This protein binds this small molecule.
Small molecule (SMILES): Nc1ncnc2c1ncn2[C@H]1C[C@H](O)[C@@H](COP(=O)(O)O)O1

Sequence of chain 1.S:
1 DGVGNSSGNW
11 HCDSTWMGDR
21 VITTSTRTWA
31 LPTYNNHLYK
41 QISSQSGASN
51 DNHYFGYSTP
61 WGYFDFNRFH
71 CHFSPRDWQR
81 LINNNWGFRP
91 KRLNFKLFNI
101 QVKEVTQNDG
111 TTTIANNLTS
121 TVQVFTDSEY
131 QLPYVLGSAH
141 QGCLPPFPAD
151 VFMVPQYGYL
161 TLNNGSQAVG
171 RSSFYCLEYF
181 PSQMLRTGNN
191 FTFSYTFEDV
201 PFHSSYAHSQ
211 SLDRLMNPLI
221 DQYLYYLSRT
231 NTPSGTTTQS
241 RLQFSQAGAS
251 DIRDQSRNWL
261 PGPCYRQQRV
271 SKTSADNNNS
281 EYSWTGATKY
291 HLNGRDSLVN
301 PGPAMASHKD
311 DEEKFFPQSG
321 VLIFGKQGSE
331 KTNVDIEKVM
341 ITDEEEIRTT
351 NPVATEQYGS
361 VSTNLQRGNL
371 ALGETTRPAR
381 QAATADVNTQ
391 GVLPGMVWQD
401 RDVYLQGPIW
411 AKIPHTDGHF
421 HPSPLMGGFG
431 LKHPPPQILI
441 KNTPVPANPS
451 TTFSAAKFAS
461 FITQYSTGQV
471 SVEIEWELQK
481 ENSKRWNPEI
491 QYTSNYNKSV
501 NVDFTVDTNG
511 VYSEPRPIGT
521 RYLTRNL

Binding-site contacts:
Ligand atom P contacts residue PHE420 of chain 1.S at 4.2 Å.
Ligand atom O4' contacts residue HIS421 of chain 1.S at 4.2 Å.
Ligand atom C6 contacts residue PRO422 of chain 1.S at 3.4 Å (hydrophobic).
Ligand atom O5' contacts residue PRO422 of chain 1.S at 3.8 Å.
Ligand atom N1 contacts residue GLY430 of chain 1.S at 2.9 Å (h-bond).
Ligand atom N6 contacts residue GLY430 of chain 1.S at 3.0 Å (h-bond).
Ligand atom N1 contacts residue PRO422 of chain 1.S at 3.6 Å.
Ligand atom C2 contacts residue PRO201 of chain 1.S at 4.2 Å (hydrophobic).
Ligand atom N7 contacts residue PRO201 of chain 1.S at 4.1 Å.
Ligand atom O1P contacts residue HIS419 of chain 1.S at 4.3 Å.
Ligand atom O5' contacts residue HIS421 of chain 1.S at 3.0 Å (h-bond).
Ligand atom N6 contacts residue SER423 of chain 1.S at 3.5 Å.
Ligand atom C6 contacts residue GLY430 of chain 1.S at 3.9 Å.
Ligand atom N3 contacts residue PRO201 of chain 1.S at 4.0 Å.
Ligand atom C3' contacts residue PRO422 of chain 1.S at 3.7 Å (hydrophobic).
Ligand atom C2 contacts residue GLY430 of chain 1.S at 3.6 Å.
Ligand atom C6 contacts residue SER423 of chain 1.S at 4.2 Å.
Ligand atom C5 contacts residue PRO201 of chain 1.S at 4.0 Å (hydrophobic).
Ligand atom C4 contacts residue PRO201 of chain 1.S at 3.9 Å (hydrophobic).
Ligand atom N6 contacts residue PRO424 of chain 1.S at 4.1 Å.
Ligand atom C6 contacts residue VAL200 of chain 1.S at 4.2 Å (hydrophobic).
Ligand atom N6 contacts residue PRO422 of chain 1.S at 3.2 Å (h-bond).
Ligand atom C8 contacts residue PRO201 of chain 1.S at 3.9 Å (hydrophobic).
Ligand atom N9 contacts residue PRO201 of chain 1.S at 3.8 Å.
Ligand atom N7 contacts residue HIS421 of chain 1.S at 4.0 Å.
Ligand atom C4 contacts residue PRO422 of chain 1.S at 4.2 Å (hydrophobic).
Ligand atom N1 contacts residue VAL200 of chain 1.S at 3.9 Å.
Ligand atom C6 contacts residue PRO201 of chain 1.S at 4.3 Å (hydrophobic).
Ligand atom N6 contacts residue PHE429 of chain 1.S at 4.1 Å.
Ligand atom C5' contacts residue HIS421 of chain 1.S at 3.7 Å.
Ligand atom C1' contacts residue PRO201 of chain 1.S at 4.3 Å (hydrophobic).
Ligand atom O1P contacts residue HIS421 of chain 1.S at 4.1 Å.
Ligand atom N7 contacts residue SER423 of chain 1.S at 4.0 Å.
Ligand atom O5' contacts residue PHE420 of chain 1.S at 4.2 Å.
Ligand atom P contacts residue HIS421 of chain 1.S at 3.6 Å.
Ligand atom C2 contacts residue VAL200 of chain 1.S at 4.4 Å (hydrophobic).
Ligand atom N9 contacts residue PRO422 of chain 1.S at 4.3 Å.
Ligand atom C8 contacts residue HIS421 of chain 1.S at 3.8 Å.
Ligand atom N3 contacts residue PRO422 of chain 1.S at 4.4 Å.
Ligand atom C5 contacts residue PRO422 of chain 1.S at 4.0 Å (hydrophobic).